Binding-site contacts:
Ligand atom C12 contacts residue THR255 of chain 1.B at 3.2 Å.
Ligand atom C10 contacts residue ILE202 of chain 1.B at 4.3 Å (hydrophobic).
Ligand atom C3 contacts residue ILE202 of chain 1.B at 3.7 Å (hydrophobic).
Ligand atom C7 contacts residue TYR254 of chain 1.B at 3.9 Å (hydrophobic).
Ligand atom C1 contacts residue ILE258 of chain 1.B at 4.1 Å (hydrophobic).
Ligand atom C5 contacts residue ILE202 of chain 1.B at 3.9 Å (hydrophobic).
Ligand atom C1 contacts residue ILE202 of chain 1.B at 4.3 Å (hydrophobic).
Ligand atom C7 contacts residue ASN307 of chain 1.B at 3.8 Å.
Ligand atom C6 contacts residue ILE202 of chain 1.B at 4.1 Å (hydrophobic).
Ligand atom C9 contacts residue ASN307 of chain 1.B at 3.6 Å.
Ligand atom O1 contacts residue PHE121 of chain 1.B at 4.3 Å.
Ligand atom C8 contacts residue TYR254 of chain 1.B at 4.2 Å (hydrophobic).
Ligand atom C4 contacts residue ILE258 of chain 1.B at 3.9 Å (hydrophobic).
Ligand atom C10 contacts residue THR255 of chain 1.B at 3.9 Å.
Ligand atom C2 contacts residue ILE258 of chain 1.B at 4.5 Å (hydrophobic).
Ligand atom C2 contacts residue ASN307 of chain 1.B at 4.1 Å.
Ligand atom C10 contacts residue ILE258 of chain 1.B at 4.1 Å (hydrophobic).
Ligand atom O1 contacts residue ILE258 of chain 1.B at 4.2 Å.
Ligand atom C3 contacts residue LEU206 of chain 1.B at 3.7 Å (hydrophobic).
Ligand atom C6 contacts residue ILE258 of chain 1.B at 3.7 Å (hydrophobic).
Ligand atom C4 contacts residue LEU206 of chain 1.B at 3.6 Å (hydrophobic).
Ligand atom C2 contacts residue ILE202 of chain 1.B at 4.1 Å (hydrophobic).
Ligand atom C8 contacts residue PLC1 of chain 1.M at 3.6 Å.
Ligand atom C4 contacts residue ILE202 of chain 1.B at 3.6 Å (hydrophobic).
Ligand atom C11 contacts residue ILE202 of chain 1.B at 3.7 Å (hydrophobic).
Ligand atom C1 contacts residue TYR254 of chain 1.B at 4.2 Å (hydrophobic).
Ligand atom C11 contacts residue THR255 of chain 1.B at 3.6 Å.
Ligand atom C12 contacts residue PRO120 of chain 1.B at 3.8 Å (hydrophobic).
Ligand atom C12 contacts residue TYR254 of chain 1.B at 3.9 Å (hydrophobic).
Ligand atom C12 contacts residue PHE121 of chain 1.B at 4.2 Å (hydrophobic).
Ligand atom C5 contacts residue ILE258 of chain 1.B at 3.6 Å (hydrophobic).
Ligand atom C3 contacts residue ILE258 of chain 1.B at 4.3 Å (hydrophobic).
Ligand atom O1 contacts residue TYR254 of chain 1.B at 3.0 Å.
Ligand atom C12 contacts residue ILE202 of chain 1.B at 4.4 Å (hydrophobic).
Ligand atom C2 contacts residue TYR254 of chain 1.B at 4.5 Å (hydrophobic).

The protein below binds the small molecule below.
Small molecule (SMILES): CC(C)c1cccc(C(C)C)c1O

Sequence of chain 1.B:
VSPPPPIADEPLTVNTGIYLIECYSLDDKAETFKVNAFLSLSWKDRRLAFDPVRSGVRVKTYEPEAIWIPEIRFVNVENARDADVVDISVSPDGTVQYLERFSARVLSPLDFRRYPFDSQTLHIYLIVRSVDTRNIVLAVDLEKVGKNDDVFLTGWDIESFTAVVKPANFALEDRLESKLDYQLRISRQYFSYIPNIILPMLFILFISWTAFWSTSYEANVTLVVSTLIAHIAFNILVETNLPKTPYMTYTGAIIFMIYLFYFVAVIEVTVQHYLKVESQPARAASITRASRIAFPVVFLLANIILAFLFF